Sequence of chain 1.B:
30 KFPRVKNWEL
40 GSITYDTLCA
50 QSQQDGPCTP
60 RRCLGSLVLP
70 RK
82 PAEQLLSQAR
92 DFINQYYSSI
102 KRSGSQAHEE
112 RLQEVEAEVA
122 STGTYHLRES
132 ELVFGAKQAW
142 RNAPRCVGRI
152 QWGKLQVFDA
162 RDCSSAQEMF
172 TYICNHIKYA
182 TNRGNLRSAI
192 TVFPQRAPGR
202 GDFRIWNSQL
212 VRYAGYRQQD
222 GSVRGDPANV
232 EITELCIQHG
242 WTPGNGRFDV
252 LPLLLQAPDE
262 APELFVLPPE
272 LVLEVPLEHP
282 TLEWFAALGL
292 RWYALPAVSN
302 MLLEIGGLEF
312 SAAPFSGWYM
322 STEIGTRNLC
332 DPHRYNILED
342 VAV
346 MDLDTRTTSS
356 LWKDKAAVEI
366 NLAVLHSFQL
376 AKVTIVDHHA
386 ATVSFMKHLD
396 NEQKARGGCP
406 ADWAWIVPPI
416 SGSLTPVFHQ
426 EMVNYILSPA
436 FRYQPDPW

Sequence of chain 1.A:
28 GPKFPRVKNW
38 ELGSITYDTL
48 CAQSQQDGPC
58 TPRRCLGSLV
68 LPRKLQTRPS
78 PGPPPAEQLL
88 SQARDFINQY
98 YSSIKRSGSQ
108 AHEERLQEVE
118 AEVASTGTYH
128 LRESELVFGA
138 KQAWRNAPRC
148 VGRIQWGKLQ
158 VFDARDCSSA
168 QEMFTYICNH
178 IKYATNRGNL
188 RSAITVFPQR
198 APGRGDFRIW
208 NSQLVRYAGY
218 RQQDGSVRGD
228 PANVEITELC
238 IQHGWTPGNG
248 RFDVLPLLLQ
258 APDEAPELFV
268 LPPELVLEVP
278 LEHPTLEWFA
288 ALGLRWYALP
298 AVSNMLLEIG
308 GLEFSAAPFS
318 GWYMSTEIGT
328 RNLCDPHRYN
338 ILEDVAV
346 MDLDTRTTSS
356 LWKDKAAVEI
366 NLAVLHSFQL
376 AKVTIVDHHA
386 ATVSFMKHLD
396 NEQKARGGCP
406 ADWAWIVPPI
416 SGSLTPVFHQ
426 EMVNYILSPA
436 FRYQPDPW

A protein and the small-molecule ligand that binds it are described below.
Small molecule (SMILES): Cc1cc(CCNCc2ccc3ccc(N)nc3c2)ccc1C#N

Binding-site contacts:
Ligand atom N29 contacts residue LEU68 of chain 1.A at 3.2 Å.
Ligand atom C25 contacts residue VAL67 of chain 1.A at 3.7 Å (hydrophobic).
Ligand atom C05 contacts residue VAL299 of chain 1.A at 3.9 Å (hydrophobic).
Ligand atom C05 contacts residue HEM1 of chain 1.C at 3.6 Å.
Ligand atom C08 contacts residue HEM1 of chain 1.C at 3.7 Å.
Ligand atom C10 contacts residue GLU324 of chain 1.A at 3.5 Å.
Ligand atom C26 contacts residue TRP410 of chain 1.A at 4.0 Å (hydrophobic).
Ligand atom C02 contacts residue GLU324 of chain 1.A at 3.6 Å.
Ligand atom C21 contacts residue HEM1 of chain 1.C at 3.8 Å.
Ligand atom C28 contacts residue TRP37 of chain 1.B at 4.0 Å (hydrophobic).
Ligand atom C28 contacts residue LEU68 of chain 1.A at 3.8 Å (hydrophobic).
Ligand atom N02 contacts residue GLU324 of chain 1.A at 2.9 Å (salt-bridge).
Ligand atom C06 contacts residue PHE316 of chain 1.A at 3.8 Å (hydrophobic).
Ligand atom C25 contacts residue TYR438 of chain 1.A at 3.9 Å (hydrophobic).
Ligand atom N29 contacts residue TRP37 of chain 1.B at 3.6 Å.
Ligand atom C09 contacts residue GLU324 of chain 1.A at 3.5 Å.
Ligand atom N02 contacts residue PRO297 of chain 1.A at 3.8 Å.
Ligand atom C08 contacts residue VAL299 of chain 1.A at 3.7 Å (hydrophobic).
Ligand atom C21 contacts residue TRP410 of chain 1.A at 4.0 Å (hydrophobic).
Ligand atom C09 contacts residue HEM1 of chain 1.C at 3.4 Å.
Ligand atom C22 contacts residue GOL1 of chain 1.H at 3.8 Å.
Ligand atom C04 contacts residue HEM1 of chain 1.C at 3.2 Å.
Ligand atom C07 contacts residue HEM1 of chain 1.C at 3.6 Å.
Ligand atom C03 contacts residue HEM1 of chain 1.C at 2.9 Å.
Ligand atom C14 contacts residue HEM1 of chain 1.C at 3.2 Å.
Ligand atom C14 contacts residue TRP410 of chain 1.A at 3.5 Å (hydrophobic).
Ligand atom C26 contacts residue HEM1 of chain 1.C at 3.6 Å.
Ligand atom N02 contacts residue HEM1 of chain 1.C at 3.6 Å.
Ligand atom N01 contacts residue GLU324 of chain 1.A at 2.7 Å (salt-bridge).
Ligand atom C13 contacts residue HEM1 of chain 1.C at 3.2 Å.
Ligand atom C26 contacts residue TYR438 of chain 1.A at 3.5 Å (hydrophobic).
Ligand atom C02 contacts residue HEM1 of chain 1.C at 3.7 Å.
Ligand atom N02 contacts residue TRP319 of chain 1.A at 2.9 Å (h-bond).
Ligand atom N12 contacts residue HEM1 of chain 1.C at 2.8 Å (h-bond).
Ligand atom C10 contacts residue HEM1 of chain 1.C at 3.9 Å.
Ligand atom N02 contacts residue TYR320 of chain 1.A at 3.8 Å.
Ligand atom C06 contacts residue VAL299 of chain 1.A at 3.4 Å (hydrophobic).
Ligand atom C06 contacts residue HEM1 of chain 1.C at 3.5 Å.
Ligand atom C11 contacts residue HEM1 of chain 1.C at 3.1 Å.
Ligand atom C07 contacts residue VAL299 of chain 1.A at 3.3 Å (hydrophobic).